This protein binds this small molecule.
Small molecule (SMILES): CC(=O)N[C@@H]1[C@@H](O)[C@H](O)[C@@H](CO)O[C@H]1O

Binding-site contacts:
Ligand atom C8 contacts residue CYS133 of chain 1.C at 3.6 Å (hydrophobic).
Ligand atom C4 contacts residue ASN135 of chain 1.C at 4.3 Å.
Ligand atom C2 contacts residue ASN135 of chain 1.C at 2.5 Å.
Ligand atom O7 contacts residue ASN135 of chain 1.C at 3.8 Å.
Ligand atom C5 contacts residue ASN135 of chain 1.C at 3.8 Å.
Ligand atom C7 contacts residue ASN135 of chain 1.C at 3.6 Å.
Ligand atom N2 contacts residue TYR193 of chain 1.C at 4.5 Å.
Ligand atom C3 contacts residue ASN135 of chain 1.C at 3.9 Å.
Ligand atom C8 contacts residue ASN135 of chain 1.C at 3.8 Å.
Ligand atom C8 contacts residue LYS149 of chain 1.C at 3.7 Å.
Ligand atom O7 contacts residue THR134 of chain 1.C at 4.0 Å.
Ligand atom C7 contacts residue THR134 of chain 1.C at 4.2 Å.
Ligand atom C7 contacts residue LYS149 of chain 1.C at 4.3 Å.
Ligand atom O5 contacts residue ASN135 of chain 1.C at 2.5 Å (h-bond).
Ligand atom N2 contacts residue ASN135 of chain 1.C at 3.0 Å (h-bond).
Ligand atom N2 contacts residue LYS149 of chain 1.C at 4.0 Å.
Ligand atom C8 contacts residue TYR193 of chain 1.C at 3.5 Å (hydrophobic).
Ligand atom C8 contacts residue THR134 of chain 1.C at 3.6 Å.
Ligand atom C1 contacts residue ASN135 of chain 1.C at 1.5 Å.
Ligand atom C7 contacts residue TYR193 of chain 1.C at 4.3 Å (hydrophobic).

Sequence of chain 1.C:
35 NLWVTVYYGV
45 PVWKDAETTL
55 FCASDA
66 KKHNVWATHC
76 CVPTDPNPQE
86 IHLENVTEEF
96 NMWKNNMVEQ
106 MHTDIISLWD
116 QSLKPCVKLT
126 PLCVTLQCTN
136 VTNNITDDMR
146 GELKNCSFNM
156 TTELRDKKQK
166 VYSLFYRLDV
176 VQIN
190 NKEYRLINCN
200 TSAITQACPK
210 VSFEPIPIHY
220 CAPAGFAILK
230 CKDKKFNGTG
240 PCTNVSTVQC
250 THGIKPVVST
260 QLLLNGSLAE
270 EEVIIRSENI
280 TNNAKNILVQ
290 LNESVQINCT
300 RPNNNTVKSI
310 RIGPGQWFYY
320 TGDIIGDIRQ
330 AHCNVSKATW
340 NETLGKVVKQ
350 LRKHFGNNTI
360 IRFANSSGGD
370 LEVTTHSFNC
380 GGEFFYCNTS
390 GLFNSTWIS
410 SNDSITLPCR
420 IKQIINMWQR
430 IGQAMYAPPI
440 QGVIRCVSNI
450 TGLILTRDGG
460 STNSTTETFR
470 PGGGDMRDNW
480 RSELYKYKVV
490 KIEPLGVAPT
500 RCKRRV